Sequence of chain 1.C:
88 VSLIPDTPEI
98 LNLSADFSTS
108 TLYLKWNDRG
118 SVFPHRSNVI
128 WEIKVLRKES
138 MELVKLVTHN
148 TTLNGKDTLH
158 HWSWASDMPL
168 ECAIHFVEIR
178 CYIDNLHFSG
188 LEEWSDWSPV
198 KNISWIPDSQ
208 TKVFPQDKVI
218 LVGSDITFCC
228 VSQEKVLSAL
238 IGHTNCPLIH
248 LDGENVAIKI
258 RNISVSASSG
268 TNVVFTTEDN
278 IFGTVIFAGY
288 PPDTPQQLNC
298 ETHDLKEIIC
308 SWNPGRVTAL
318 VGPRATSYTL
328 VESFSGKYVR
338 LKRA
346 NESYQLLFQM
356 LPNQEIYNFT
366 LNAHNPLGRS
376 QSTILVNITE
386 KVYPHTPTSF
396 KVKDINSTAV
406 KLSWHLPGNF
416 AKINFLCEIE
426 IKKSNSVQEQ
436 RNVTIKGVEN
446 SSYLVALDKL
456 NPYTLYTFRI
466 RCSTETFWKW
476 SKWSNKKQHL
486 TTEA

Binding-site contacts:
Ligand atom C7 contacts residue ASN363 of chain 1.C at 3.8 Å.
Ligand atom C6 contacts residue SER330 of chain 1.C at 3.3 Å.
Ligand atom C6 contacts residue GLU329 of chain 1.C at 4.4 Å.
Ligand atom O5 contacts residue SER330 of chain 1.C at 2.4 Å (h-bond).
Ligand atom C5 contacts residue ASN363 of chain 1.C at 3.7 Å.
Ligand atom C1 contacts residue SER330 of chain 1.C at 3.4 Å.
Ligand atom C4 contacts residue ASN363 of chain 1.C at 4.2 Å.
Ligand atom C2 contacts residue SER330 of chain 1.C at 4.2 Å.
Ligand atom C1 contacts residue ASN363 of chain 1.C at 1.4 Å.
Ligand atom C3 contacts residue ASN363 of chain 1.C at 3.8 Å.
Ligand atom C2 contacts residue ASN363 of chain 1.C at 2.4 Å.
Ligand atom N2 contacts residue ASN363 of chain 1.C at 2.8 Å (h-bond).
Ligand atom O5 contacts residue ASN363 of chain 1.C at 2.4 Å (h-bond).
Ligand atom C5 contacts residue SER330 of chain 1.C at 3.4 Å.
Ligand atom C4 contacts residue SER330 of chain 1.C at 4.2 Å.
Ligand atom O7 contacts residue ASN363 of chain 1.C at 4.2 Å.
Ligand atom O6 contacts residue THR378 of chain 1.C at 4.4 Å.

This small molecule binds to this protein.
Small molecule (SMILES): CC(=O)N[C@H]1[C@H](O[C@H]2[C@H](O)[C@@H](NC(C)=O)CO[C@@H]2CO)O[C@H](CO)[C@@H](O)[C@@H]1O